Sequence of chain 1.C:
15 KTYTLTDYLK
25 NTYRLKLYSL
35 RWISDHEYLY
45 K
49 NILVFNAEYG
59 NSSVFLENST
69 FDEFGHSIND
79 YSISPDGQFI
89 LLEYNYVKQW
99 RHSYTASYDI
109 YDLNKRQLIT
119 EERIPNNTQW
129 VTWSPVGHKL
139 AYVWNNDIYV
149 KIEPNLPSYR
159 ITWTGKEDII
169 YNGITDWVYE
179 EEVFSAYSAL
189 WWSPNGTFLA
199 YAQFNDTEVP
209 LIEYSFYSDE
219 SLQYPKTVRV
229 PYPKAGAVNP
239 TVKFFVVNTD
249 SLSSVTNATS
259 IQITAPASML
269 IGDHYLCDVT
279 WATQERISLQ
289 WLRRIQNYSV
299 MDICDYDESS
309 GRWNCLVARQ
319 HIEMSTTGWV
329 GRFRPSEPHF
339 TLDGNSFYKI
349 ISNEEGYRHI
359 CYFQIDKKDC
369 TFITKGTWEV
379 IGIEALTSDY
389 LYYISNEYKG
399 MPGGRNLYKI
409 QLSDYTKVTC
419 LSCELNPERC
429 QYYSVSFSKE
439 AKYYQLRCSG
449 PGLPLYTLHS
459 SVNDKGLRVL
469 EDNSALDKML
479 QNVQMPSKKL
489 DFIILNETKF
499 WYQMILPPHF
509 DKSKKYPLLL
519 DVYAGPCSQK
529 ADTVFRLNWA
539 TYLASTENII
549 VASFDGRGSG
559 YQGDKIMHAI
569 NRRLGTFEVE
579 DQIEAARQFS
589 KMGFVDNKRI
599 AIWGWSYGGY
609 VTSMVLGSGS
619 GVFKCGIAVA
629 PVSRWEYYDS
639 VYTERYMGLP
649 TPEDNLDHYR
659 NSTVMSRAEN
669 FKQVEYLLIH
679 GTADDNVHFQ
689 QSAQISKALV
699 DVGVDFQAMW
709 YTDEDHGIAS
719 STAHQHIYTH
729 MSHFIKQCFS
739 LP

Binding-site contacts:
Ligand atom C7 contacts residue VAL253 of chain 1.C at 4.5 Å (hydrophobic).
Ligand atom C3 contacts residue ASN255 of chain 1.C at 3.9 Å.
Ligand atom C8 contacts residue VAL253 of chain 1.C at 3.8 Å (hydrophobic).
Ligand atom O5 contacts residue TRP161 of chain 1.C at 4.0 Å.
Ligand atom C7 contacts residue ASN255 of chain 1.C at 3.2 Å.
Ligand atom C5 contacts residue ASN255 of chain 1.C at 3.7 Å.
Ligand atom O7 contacts residue ASN255 of chain 1.C at 3.7 Å.
Ligand atom C2 contacts residue ASN255 of chain 1.C at 2.5 Å.
Ligand atom O5 contacts residue ASN255 of chain 1.C at 2.4 Å (h-bond).
Ligand atom C5 contacts residue TRP161 of chain 1.C at 3.7 Å (hydrophobic).
Ligand atom C6 contacts residue TRP161 of chain 1.C at 4.0 Å (hydrophobic).
Ligand atom C8 contacts residue ASN255 of chain 1.C at 3.4 Å.
Ligand atom N2 contacts residue ASN255 of chain 1.C at 3.0 Å (h-bond).
Ligand atom C8 contacts residue SER252 of chain 1.C at 4.3 Å.
Ligand atom C4 contacts residue ASN255 of chain 1.C at 4.2 Å.
Ligand atom C1 contacts residue TRP161 of chain 1.C at 3.8 Å (hydrophobic).
Ligand atom O7 contacts residue VAL253 of chain 1.C at 4.1 Å.
Ligand atom C1 contacts residue ASN255 of chain 1.C at 1.4 Å.
Ligand atom N2 contacts residue TRP161 of chain 1.C at 4.3 Å.

A small-molecule ligand and the protein it binds are described below.
Small molecule (SMILES): CC(=O)N[C@@H]1[C@@H](O)[C@H](O)[C@@H](CO)O[C@H]1O